Sequence of chain 1.A:
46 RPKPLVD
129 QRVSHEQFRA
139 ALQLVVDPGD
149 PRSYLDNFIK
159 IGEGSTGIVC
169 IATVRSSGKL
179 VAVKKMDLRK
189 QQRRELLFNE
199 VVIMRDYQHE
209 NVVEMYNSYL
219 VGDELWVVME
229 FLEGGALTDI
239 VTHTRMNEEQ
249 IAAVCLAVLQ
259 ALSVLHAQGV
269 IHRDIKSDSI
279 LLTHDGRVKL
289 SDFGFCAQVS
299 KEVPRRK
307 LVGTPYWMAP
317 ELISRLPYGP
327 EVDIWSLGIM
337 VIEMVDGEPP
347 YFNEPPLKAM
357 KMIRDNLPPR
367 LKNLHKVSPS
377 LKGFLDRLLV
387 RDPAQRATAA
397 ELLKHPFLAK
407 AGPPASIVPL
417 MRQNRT

This protein binds this small molecule.
Small molecule (SMILES): Nc1ncnc2c1ncn2[C@@H]1O[C@H](CO[P](=O)(O)O[P](=O)(O)NP(=O)(O)O)[C@@H](O)[C@H]1O

Binding-site contacts:
Ligand atom O1B contacts residue GLY162 of chain 1.A at 3.7 Å.
Ligand atom C5' contacts residue GLY160 of chain 1.A at 3.5 Å.
Ligand atom N7 contacts residue MET227 of chain 1.A at 3.4 Å.
Ligand atom O3G contacts residue ASP290 of chain 1.A at 3.2 Å.
Ligand atom N3B contacts residue ASP290 of chain 1.A at 3.4 Å.
Ligand atom N3B contacts residue LYS182 of chain 1.A at 3.1 Å (salt-bridge).
Ligand atom O2' contacts residue ASP276 of chain 1.A at 3.7 Å.
Ligand atom PG contacts residue PHE293 of chain 1.A at 3.6 Å.
Ligand atom PA contacts residue GLY162 of chain 1.A at 3.7 Å.
Ligand atom O2A contacts residue ASP290 of chain 1.A at 2.9 Å (salt-bridge).
Ligand atom PB contacts residue SER163 of chain 1.A at 3.5 Å.
Ligand atom O5' contacts residue VAL167 of chain 1.A at 3.4 Å.
Ligand atom PB contacts residue GLY162 of chain 1.A at 3.7 Å.
Ligand atom N7 contacts residue LEU279 of chain 1.A at 3.6 Å.
Ligand atom O3A contacts residue GLY162 of chain 1.A at 3.3 Å.
Ligand atom O3G contacts residue PHE293 of chain 1.A at 3.1 Å.
Ligand atom O2' contacts residue ALA234 of chain 1.A at 3.4 Å.
Ligand atom O3A contacts residue LYS182 of chain 1.A at 3.4 Å (salt-bridge).
Ligand atom O1B contacts residue SER163 of chain 1.A at 2.9 Å (h-bond).
Ligand atom N1 contacts residue LEU230 of chain 1.A at 3.1 Å (h-bond).
Ligand atom O2G contacts residue GLU198 of chain 1.A at 3.0 Å (salt-bridge).
Ligand atom O2B contacts residue GLY162 of chain 1.A at 3.5 Å.
Ligand atom O2' contacts residue LEU279 of chain 1.A at 3.3 Å.
Ligand atom O1A contacts residue GLY162 of chain 1.A at 3.3 Å.
Ligand atom O2G contacts residue GLY292 of chain 1.A at 3.4 Å (h-bond).
Ligand atom C5 contacts residue LEU279 of chain 1.A at 3.5 Å (hydrophobic).
Ligand atom N6 contacts residue ALA180 of chain 1.A at 3.6 Å.
Ligand atom O2B contacts residue SER163 of chain 1.A at 3.1 Å (h-bond).
Ligand atom O3G contacts residue ASP272 of chain 1.A at 3.6 Å.
Ligand atom O2G contacts residue LYS182 of chain 1.A at 3.4 Å (salt-bridge).
Ligand atom N6 contacts residue GLU228 of chain 1.A at 2.8 Å (salt-bridge).
Ligand atom PB contacts residue LYS182 of chain 1.A at 3.7 Å.
Ligand atom O1B contacts residue THR164 of chain 1.A at 2.5 Å (h-bond).
Ligand atom C2 contacts residue LEU230 of chain 1.A at 3.4 Å (hydrophobic).
Ligand atom C5' contacts residue GLU161 of chain 1.A at 3.4 Å.
Ligand atom O1G contacts residue PHE293 of chain 1.A at 3.1 Å.
Ligand atom N1 contacts residue PHE229 of chain 1.A at 3.7 Å.
Ligand atom PG contacts residue ASP290 of chain 1.A at 3.8 Å.
Ligand atom O1G contacts residue THR164 of chain 1.A at 3.4 Å.
Ligand atom O1B contacts residue LYS182 of chain 1.A at 3.8 Å.